This protein binds this small molecule.
Small molecule (SMILES): CC(=O)N[C@@H]1[C@@H](O)[C@H](O)[C@@H](CO)O[C@H]1O

Binding-site contacts:
Ligand atom C7 contacts residue SER70 of chain 13.F at 4.4 Å.
Ligand atom O1 contacts residue SER70 of chain 13.F at 4.2 Å.
Ligand atom C4 contacts residue VAL31 of chain 13.F at 3.8 Å (hydrophobic).
Ligand atom C5 contacts residue VAL31 of chain 13.F at 4.2 Å (hydrophobic).
Ligand atom C8 contacts residue SER70 of chain 13.F at 3.7 Å.
Ligand atom O5 contacts residue ASN69 of chain 13.F at 2.8 Å (h-bond).
Ligand atom O3 contacts residue NAG1 of chain 13.DA at 2.6 Å (h-bond).
Ligand atom O4 contacts residue VAL31 of chain 13.F at 3.3 Å.
Ligand atom O6 contacts residue NAG1 of chain 13.DA at 3.0 Å.
Ligand atom C6 contacts residue LEU24 of chain 13.F at 4.5 Å (hydrophobic).
Ligand atom C5 contacts residue NAG1 of chain 13.DA at 4.3 Å.
Ligand atom O1 contacts residue VAL31 of chain 13.F at 3.4 Å (h-bond).
Ligand atom C7 contacts residue ASN69 of chain 13.F at 3.8 Å.
Ligand atom C3 contacts residue NAG1 of chain 13.DA at 3.7 Å.
Ligand atom C1 contacts residue ASN69 of chain 13.F at 2.7 Å.
Ligand atom N2 contacts residue VAL31 of chain 13.F at 4.0 Å.
Ligand atom C2 contacts residue ASN69 of chain 13.F at 4.2 Å.
Ligand atom N2 contacts residue ASN69 of chain 13.F at 4.3 Å.
Ligand atom C6 contacts residue MET33 of chain 13.F at 3.5 Å (hydrophobic).
Ligand atom O3 contacts residue VAL31 of chain 13.F at 3.6 Å.
Ligand atom C6 contacts residue NAG1 of chain 13.DA at 4.3 Å.
Ligand atom C5 contacts residue ASN69 of chain 13.F at 3.7 Å.
Ligand atom O7 contacts residue ASN69 of chain 13.F at 3.8 Å.
Ligand atom C8 contacts residue ASN69 of chain 13.F at 3.4 Å.
Ligand atom O1 contacts residue MET33 of chain 13.F at 3.9 Å.
Ligand atom C6 contacts residue ASN69 of chain 13.F at 4.4 Å.
Ligand atom C2 contacts residue VAL31 of chain 13.F at 4.0 Å (hydrophobic).
Ligand atom C1 contacts residue VAL31 of chain 13.F at 4.3 Å (hydrophobic).
Ligand atom O4 contacts residue NAG1 of chain 13.DA at 3.0 Å.
Ligand atom O1 contacts residue ASN69 of chain 13.F at 2.1 Å (h-bond).
Ligand atom O5 contacts residue MET33 of chain 13.F at 4.2 Å.
Ligand atom C5 contacts residue MET33 of chain 13.F at 3.7 Å (hydrophobic).
Ligand atom C3 contacts residue VAL31 of chain 13.F at 3.0 Å (hydrophobic).
Ligand atom C4 contacts residue NAG1 of chain 13.DA at 3.2 Å.
Ligand atom C8 contacts residue ARG57 of chain 13.F at 4.2 Å.

Sequence of chain 13.F:
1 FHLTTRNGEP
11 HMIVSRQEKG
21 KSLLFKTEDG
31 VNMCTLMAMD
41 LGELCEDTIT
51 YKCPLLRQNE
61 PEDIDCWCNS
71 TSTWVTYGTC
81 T